This protein binds this small molecule.
Small molecule (SMILES): C[C@H](CCC(=O)O)[C@H]1CC[C@H]2[C@@H]3[C@H](O)C[C@@H]4C[C@H](O)CC[C@]4(C)[C@H]3C[C@H](O)[C@]12C

Sequence of chain 1.P:
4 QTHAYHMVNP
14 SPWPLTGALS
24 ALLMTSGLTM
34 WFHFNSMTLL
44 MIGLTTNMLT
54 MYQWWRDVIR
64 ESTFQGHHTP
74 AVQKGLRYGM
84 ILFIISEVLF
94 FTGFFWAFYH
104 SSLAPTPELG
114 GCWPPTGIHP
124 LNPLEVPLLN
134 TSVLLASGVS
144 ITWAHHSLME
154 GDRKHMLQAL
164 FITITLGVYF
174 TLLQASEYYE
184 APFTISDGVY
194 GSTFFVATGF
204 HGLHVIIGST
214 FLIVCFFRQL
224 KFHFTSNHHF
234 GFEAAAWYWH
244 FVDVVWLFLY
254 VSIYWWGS

Binding-site contacts:
Ligand atom O25 contacts residue HIS103 of chain 1.P at 3.0 Å (h-bond).
Ligand atom C2 contacts residue THR301 of chain 1.N at 4.0 Å.
Ligand atom C24 contacts residue TRP99 of chain 1.P at 3.7 Å (hydrophobic).
Ligand atom C16 contacts residue LFA1 of chain 1.XD at 3.9 Å.
Ligand atom C20 contacts residue TRP288 of chain 1.N at 4.3 Å (hydrophobic).
Ligand atom C12 contacts residue PHE305 of chain 1.N at 4.0 Å (hydrophobic).
Ligand atom C2 contacts residue ASP300 of chain 1.N at 3.8 Å.
Ligand atom C23 contacts residue LFA1 of chain 1.XD at 4.3 Å.
Ligand atom C24 contacts residue LFA1 of chain 1.XD at 3.8 Å.
Ligand atom C11 contacts residue TYR304 of chain 1.N at 4.4 Å (hydrophobic).
Ligand atom O26 contacts residue TRP99 of chain 1.P at 2.9 Å (h-bond).
Ligand atom C2 contacts residue TYR304 of chain 1.N at 4.1 Å (hydrophobic).
Ligand atom C22 contacts residue LFA1 of chain 1.XD at 4.0 Å.
Ligand atom C23 contacts residue HIS233 of chain 1.N at 3.6 Å.
Ligand atom C19 contacts residue TYR304 of chain 1.N at 4.1 Å (hydrophobic).
Ligand atom O25 contacts residue LFA1 of chain 1.XD at 4.1 Å.
Ligand atom O25 contacts residue HIS233 of chain 1.N at 3.5 Å (h-bond).
Ligand atom O3 contacts residue ASP300 of chain 1.N at 3.5 Å.
Ligand atom C23 contacts residue DMU1 of chain 1.WD at 4.2 Å.
Ligand atom C15 contacts residue LFA1 of chain 1.PD at 4.0 Å.
Ligand atom C23 contacts residue TRP99 of chain 1.P at 3.8 Å (hydrophobic).
Ligand atom C16 contacts residue LFA1 of chain 1.PD at 4.3 Å.
Ligand atom C24 contacts residue HIS103 of chain 1.P at 3.1 Å.
Ligand atom O26 contacts residue HIS233 of chain 1.N at 4.0 Å.
Ligand atom O26 contacts residue LFA1 of chain 1.XD at 3.7 Å.
Ligand atom C18 contacts residue TRP288 of chain 1.N at 4.1 Å (hydrophobic).
Ligand atom C21 contacts residue HIS233 of chain 1.N at 3.7 Å.
Ligand atom C22 contacts residue DMU1 of chain 1.WD at 4.2 Å.
Ligand atom O12 contacts residue THR301 of chain 1.N at 2.8 Å (h-bond).
Ligand atom C24 contacts residue DMU1 of chain 1.WD at 4.1 Å.
Ligand atom O26 contacts residue DMU1 of chain 1.WD at 3.6 Å.
Ligand atom C24 contacts residue HIS233 of chain 1.N at 3.6 Å.
Ligand atom C12 contacts residue THR301 of chain 1.N at 3.8 Å.
Ligand atom C16 contacts residue DMU1 of chain 1.WD at 4.0 Å.
Ligand atom C11 contacts residue PHE305 of chain 1.N at 4.0 Å (hydrophobic).
Ligand atom O26 contacts residue HIS103 of chain 1.P at 2.5 Å (h-bond).
Ligand atom C11 contacts residue THR301 of chain 1.N at 3.8 Å.
Ligand atom C1 contacts residue TYR304 of chain 1.N at 3.5 Å (hydrophobic).
Ligand atom C9 contacts residue THR301 of chain 1.N at 4.3 Å.
Ligand atom C21 contacts residue TRP288 of chain 1.N at 3.9 Å (hydrophobic).

Sequence of chain 1.N:
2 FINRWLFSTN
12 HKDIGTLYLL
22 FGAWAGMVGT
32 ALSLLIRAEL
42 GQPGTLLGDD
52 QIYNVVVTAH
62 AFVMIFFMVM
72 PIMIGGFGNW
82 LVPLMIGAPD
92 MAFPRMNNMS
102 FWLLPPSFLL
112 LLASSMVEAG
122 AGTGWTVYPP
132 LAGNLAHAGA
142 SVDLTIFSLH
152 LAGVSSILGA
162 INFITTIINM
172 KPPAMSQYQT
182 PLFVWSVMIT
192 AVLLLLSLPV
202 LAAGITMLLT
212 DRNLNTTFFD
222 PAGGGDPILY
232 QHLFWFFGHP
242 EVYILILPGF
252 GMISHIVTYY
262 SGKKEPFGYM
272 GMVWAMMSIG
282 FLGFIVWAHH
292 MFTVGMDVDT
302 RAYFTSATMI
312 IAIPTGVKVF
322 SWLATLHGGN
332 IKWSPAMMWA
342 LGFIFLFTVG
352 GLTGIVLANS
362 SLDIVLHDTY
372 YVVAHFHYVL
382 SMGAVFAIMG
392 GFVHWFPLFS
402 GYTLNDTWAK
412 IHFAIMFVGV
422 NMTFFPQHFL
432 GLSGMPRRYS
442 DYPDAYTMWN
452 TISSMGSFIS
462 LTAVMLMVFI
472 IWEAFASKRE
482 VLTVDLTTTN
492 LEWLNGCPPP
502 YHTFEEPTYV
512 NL